Binding-site contacts:
Ligand atom O2 contacts residue HIS222 of chain 1.A at 2.7 Å (h-bond).
Ligand atom O2 contacts residue GLU248 of chain 1.A at 3.1 Å (salt-bridge).
Ligand atom O1 contacts residue ASP152 of chain 1.A at 3.1 Å (salt-bridge).
Ligand atom C07 contacts residue GLU248 of chain 1.A at 3.4 Å.
Ligand atom C08 contacts residue TYR107 of chain 1.A at 3.7 Å (hydrophobic).
Ligand atom O1 contacts residue THR143 of chain 1.A at 3.5 Å (h-bond).
Ligand atom O2 contacts residue MN1 of chain 1.B at 2.3 Å.
Ligand atom C07 contacts residue HIS124 of chain 1.A at 3.7 Å.
Ligand atom C06 contacts residue MN1 of chain 1.B at 3.2 Å.
Ligand atom O3 contacts residue GLU248 of chain 1.A at 2.5 Å (salt-bridge).
Ligand atom C02 contacts residue PHE221 of chain 1.A at 3.7 Å (hydrophobic).
Ligand atom O4 contacts residue HIS124 of chain 1.A at 3.1 Å (h-bond).
Ligand atom O2 contacts residue ASP152 of chain 1.A at 3.6 Å (salt-bridge).
Ligand atom O6 contacts residue HIS124 of chain 1.A at 2.9 Å (h-bond).
Ligand atom C05 contacts residue MN1 of chain 1.C at 3.2 Å.
Ligand atom C25 contacts residue HIS124 of chain 1.A at 3.6 Å.
Ligand atom C25 contacts residue GLU248 of chain 1.A at 3.3 Å.
Ligand atom O3 contacts residue MN1 of chain 1.B at 2.2 Å.
Ligand atom C13 contacts residue CYS213 of chain 1.A at 3.5 Å (hydrophobic).
Ligand atom O6 contacts residue GLU248 of chain 1.A at 3.3 Å (salt-bridge).
Ligand atom O3 contacts residue ASP152 of chain 1.A at 3.3 Å (salt-bridge).
Ligand atom O2 contacts residue HIS215 of chain 1.A at 2.9 Å (h-bond).
Ligand atom O1 contacts residue MN1 of chain 1.C at 2.2 Å.
Ligand atom O1 contacts residue ASP141 of chain 1.A at 2.8 Å (salt-bridge).
Ligand atom O3 contacts residue MN1 of chain 1.C at 2.3 Å.
Ligand atom C06 contacts residue HIS222 of chain 1.A at 3.3 Å.
Ligand atom C21 contacts residue SER211 of chain 1.A at 3.7 Å.
Ligand atom C19 contacts residue HIS215 of chain 1.A at 3.4 Å.
Ligand atom C10 contacts residue TYR107 of chain 1.A at 3.7 Å (hydrophobic).
Ligand atom C05 contacts residue MN1 of chain 1.B at 3.2 Å.
Ligand atom O3 contacts residue GLU279 of chain 1.A at 3.1 Å (salt-bridge).
Ligand atom C12 contacts residue CYS213 of chain 1.A at 3.4 Å (hydrophobic).
Ligand atom C09 contacts residue HIS124 of chain 1.A at 3.7 Å.
Ligand atom N contacts residue CYS213 of chain 1.A at 2.8 Å (h-bond).
Ligand atom C09 contacts residue CYS115 of chain 1.A at 3.5 Å (hydrophobic).
Ligand atom C18 contacts residue THR223 of chain 1.A at 3.4 Å.
Ligand atom C19 contacts residue ASN226 of chain 1.A at 3.4 Å.
Ligand atom O3 contacts residue ASP141 of chain 1.A at 3.4 Å (salt-bridge).
Ligand atom C05 contacts residue GLU248 of chain 1.A at 3.4 Å.
Ligand atom C04 contacts residue MN1 of chain 1.C at 3.2 Å.

Sequence of chain 1.A:
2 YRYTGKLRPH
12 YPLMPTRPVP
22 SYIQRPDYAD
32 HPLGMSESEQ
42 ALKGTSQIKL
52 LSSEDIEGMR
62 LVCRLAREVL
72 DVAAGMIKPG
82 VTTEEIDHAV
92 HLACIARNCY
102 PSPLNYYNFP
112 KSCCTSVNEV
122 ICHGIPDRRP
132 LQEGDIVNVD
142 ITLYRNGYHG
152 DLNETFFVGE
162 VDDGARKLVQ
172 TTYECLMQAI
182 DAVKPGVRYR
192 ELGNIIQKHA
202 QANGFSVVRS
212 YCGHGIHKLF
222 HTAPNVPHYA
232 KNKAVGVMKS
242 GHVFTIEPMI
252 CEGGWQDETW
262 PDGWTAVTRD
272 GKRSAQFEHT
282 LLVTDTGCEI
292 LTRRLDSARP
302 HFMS

This protein binds this small molecule.
Small molecule (SMILES): CO[C@@H](C(=O)NCC[C@H](c1ccccc1)c1ccco1)[C@H](O)[C@@H](O)[C@H](O)/C=C/C(C)(C)C